Sequence of chain 1.C:
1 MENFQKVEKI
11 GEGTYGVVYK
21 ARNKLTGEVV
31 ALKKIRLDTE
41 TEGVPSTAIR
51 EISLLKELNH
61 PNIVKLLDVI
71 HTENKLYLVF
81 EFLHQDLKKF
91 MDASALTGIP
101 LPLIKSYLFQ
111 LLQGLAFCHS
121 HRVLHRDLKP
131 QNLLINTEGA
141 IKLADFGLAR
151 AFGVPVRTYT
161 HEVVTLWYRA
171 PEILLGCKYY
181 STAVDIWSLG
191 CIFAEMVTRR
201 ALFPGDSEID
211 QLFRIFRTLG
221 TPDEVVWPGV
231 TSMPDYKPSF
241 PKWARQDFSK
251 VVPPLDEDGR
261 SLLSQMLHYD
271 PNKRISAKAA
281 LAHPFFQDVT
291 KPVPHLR

This protein binds this small molecule.
Small molecule (SMILES): Cc1nc(C)c(-c2ccnc(Nc3ccc(N(C)C)cc3)n2)s1

Binding-site contacts:
Ligand atom C2B contacts residue GLN85 of chain 1.C at 3.4 Å.
Ligand atom N1 contacts residue GLU81 of chain 1.C at 3.9 Å.
Ligand atom N2A contacts residue VAL18 of chain 1.C at 3.8 Å.
Ligand atom C2 contacts residue LEU134 of chain 1.C at 3.7 Å (hydrophobic).
Ligand atom C6 contacts residue PHE82 of chain 1.C at 3.9 Å (hydrophobic).
Ligand atom C4 contacts residue ALA31 of chain 1.C at 4.0 Å (hydrophobic).
Ligand atom C6B contacts residue ILE10 of chain 1.C at 4.0 Å (hydrophobic).
Ligand atom N7 contacts residue PHE82 of chain 1.C at 3.8 Å.
Ligand atom N3 contacts residue LEU134 of chain 1.C at 3.5 Å.
Ligand atom C3B contacts residue HIS84 of chain 1.C at 3.0 Å.
Ligand atom N7 contacts residue LEU83 of chain 1.C at 2.8 Å (h-bond).
Ligand atom C2B contacts residue LEU83 of chain 1.C at 3.1 Å (hydrophobic).
Ligand atom C1B contacts residue LEU83 of chain 1.C at 3.4 Å (hydrophobic).
Ligand atom N1 contacts residue ALA31 of chain 1.C at 3.9 Å.
Ligand atom C5 contacts residue GLU81 of chain 1.C at 3.9 Å.
Ligand atom C6 contacts residue LEU83 of chain 1.C at 3.6 Å (hydrophobic).
Ligand atom C5B contacts residue ILE10 of chain 1.C at 3.9 Å (hydrophobic).
Ligand atom C7A contacts residue LYS33 of chain 1.C at 2.9 Å.
Ligand atom C5A contacts residue LEU134 of chain 1.C at 3.9 Å (hydrophobic).
Ligand atom C2 contacts residue ILE10 of chain 1.C at 4.1 Å (hydrophobic).
Ligand atom N1 contacts residue PHE82 of chain 1.C at 3.9 Å.
Ligand atom C8B contacts residue ILE10 of chain 1.C at 3.4 Å (hydrophobic).
Ligand atom N3 contacts residue ILE10 of chain 1.C at 4.1 Å.
Ligand atom C6 contacts residue ALA31 of chain 1.C at 3.5 Å (hydrophobic).
Ligand atom N1 contacts residue LEU134 of chain 1.C at 3.7 Å.
Ligand atom C4 contacts residue LEU134 of chain 1.C at 3.3 Å (hydrophobic).
Ligand atom C6 contacts residue GLU81 of chain 1.C at 3.1 Å.
Ligand atom C2 contacts residue LEU83 of chain 1.C at 3.6 Å (hydrophobic).
Ligand atom C2B contacts residue HIS84 of chain 1.C at 3.0 Å.
Ligand atom C6 contacts residue LEU134 of chain 1.C at 3.5 Å (hydrophobic).
Ligand atom C5 contacts residue ALA31 of chain 1.C at 3.5 Å (hydrophobic).
Ligand atom C1B contacts residue ILE10 of chain 1.C at 4.1 Å (hydrophobic).
Ligand atom C1B contacts residue GLN85 of chain 1.C at 4.1 Å.
Ligand atom C4B contacts residue GLN85 of chain 1.C at 4.0 Å.
Ligand atom C3B contacts residue GLN85 of chain 1.C at 3.3 Å.
Ligand atom C5 contacts residue LEU134 of chain 1.C at 3.3 Å (hydrophobic).
Ligand atom N1 contacts residue LEU83 of chain 1.C at 3.0 Å (h-bond).
Ligand atom N7 contacts residue ILE10 of chain 1.C at 4.0 Å.
Ligand atom C2B contacts residue PHE82 of chain 1.C at 4.0 Å (hydrophobic).
Ligand atom C8B contacts residue LYS89 of chain 1.C at 3.9 Å.